Binding-site contacts:
Ligand atom O2 contacts residue GLY51 of chain 1.K at 3.3 Å.
Ligand atom P contacts residue ARG97 of chain 1.K at 3.9 Å.
Ligand atom NE2 contacts residue TYR91 of chain 1.L at 3.2 Å (h-bond).
Ligand atom CA contacts residue SER94 of chain 1.L at 3.9 Å.
Ligand atom O3 contacts residue ARG97 of chain 1.K at 2.8 Å (salt-bridge).
Ligand atom O contacts residue TYR91 of chain 1.L at 4.0 Å.
Ligand atom O2 contacts residue TYR57 of chain 1.K at 3.8 Å.
Ligand atom P contacts residue GLY51 of chain 1.K at 3.6 Å.
Ligand atom CE1 contacts residue SER103 of chain 1.K at 3.7 Å.
Ligand atom O4 contacts residue SER94 of chain 1.L at 3.6 Å.
Ligand atom CG1 contacts residue TYR91 of chain 1.L at 3.8 Å (hydrophobic).
Ligand atom NG contacts residue SER94 of chain 1.L at 4.0 Å.
Ligand atom O contacts residue SER93 of chain 1.L at 3.8 Å.
Ligand atom ND2 contacts residue TYR91 of chain 1.L at 3.5 Å (h-bond).
Ligand atom N contacts residue SER94 of chain 1.L at 3.5 Å (h-bond).
Ligand atom O contacts residue TYR53 of chain 1.K at 3.0 Å.
Ligand atom CD1 contacts residue TYR28 of chain 1.L at 3.7 Å (hydrophobic).
Ligand atom O4 contacts residue GLY51 of chain 1.K at 3.8 Å.
Ligand atom CD1 contacts residue TYR91 of chain 1.L at 3.7 Å (hydrophobic).
Ligand atom P contacts residue ALA52 of chain 1.K at 4.0 Å.
Ligand atom CG1 contacts residue TYR28 of chain 1.L at 3.7 Å (hydrophobic).
Ligand atom N contacts residue TYR91 of chain 1.L at 3.5 Å (h-bond).
Ligand atom CD1 contacts residue SER94 of chain 1.L at 3.4 Å.
Ligand atom CD1 contacts residue LYS92 of chain 1.L at 3.5 Å.
Ligand atom ND2 contacts residue SER103 of chain 1.K at 4.0 Å.
Ligand atom CE1 contacts residue SER94 of chain 1.L at 3.8 Å.
Ligand atom O3 contacts residue ALA52 of chain 1.K at 2.7 Å (h-bond).
Ligand atom CA contacts residue TYR91 of chain 1.L at 3.6 Å (hydrophobic).
Ligand atom NG contacts residue VAL100 of chain 1.K at 3.7 Å.
Ligand atom P contacts residue TYR57 of chain 1.K at 3.7 Å.
Ligand atom ND2 contacts residue VAL100 of chain 1.K at 3.9 Å.
Ligand atom O2 contacts residue SER94 of chain 1.L at 2.9 Å (h-bond).
Ligand atom NE2 contacts residue SER103 of chain 1.K at 2.9 Å (h-bond).
Ligand atom CB contacts residue VAL100 of chain 1.K at 3.7 Å (hydrophobic).
Ligand atom P contacts residue SER94 of chain 1.L at 3.5 Å.
Ligand atom NG contacts residue TYR91 of chain 1.L at 3.8 Å.
Ligand atom CE1 contacts residue TYR91 of chain 1.L at 3.3 Å (hydrophobic).
Ligand atom O4 contacts residue TYR57 of chain 1.K at 2.4 Å (h-bond).
Ligand atom O3 contacts residue GLY51 of chain 1.K at 3.2 Å.
Ligand atom O contacts residue SER94 of chain 1.L at 3.3 Å (h-bond).

The protein below binds the small molecule below.
Small molecule (SMILES): CC[C@H](C)[C@H](N)C(=O)N[C@H](C(=O)N[C@@H](Cn1nncc1P(=O)(O)O)C(=O)NCC(=O)N[C@@H](C)C=O)[C@@H](C)CC

Sequence of chain 1.K:
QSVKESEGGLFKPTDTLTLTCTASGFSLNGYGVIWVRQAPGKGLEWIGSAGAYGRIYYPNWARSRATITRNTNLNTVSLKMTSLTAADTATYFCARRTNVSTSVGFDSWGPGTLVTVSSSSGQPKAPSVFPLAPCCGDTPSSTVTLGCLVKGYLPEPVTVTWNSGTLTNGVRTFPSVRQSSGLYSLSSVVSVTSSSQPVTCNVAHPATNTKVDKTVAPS

Sequence of chain 1.L:
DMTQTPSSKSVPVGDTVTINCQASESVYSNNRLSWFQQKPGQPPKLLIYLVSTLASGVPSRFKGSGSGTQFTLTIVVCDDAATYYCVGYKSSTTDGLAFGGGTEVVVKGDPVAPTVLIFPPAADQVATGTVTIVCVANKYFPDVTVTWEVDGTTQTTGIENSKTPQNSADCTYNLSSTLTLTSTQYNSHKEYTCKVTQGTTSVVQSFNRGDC